Binding-site contacts:
Ligand atom O5 contacts residue ASN44 of chain 1.C at 2.4 Å (h-bond).
Ligand atom C8 contacts residue ASN71 of chain 1.C at 3.3 Å.
Ligand atom C7 contacts residue ASN44 of chain 1.C at 3.6 Å.
Ligand atom C5 contacts residue ASN44 of chain 1.C at 3.7 Å.
Ligand atom N2 contacts residue ASN44 of chain 1.C at 2.9 Å (h-bond).
Ligand atom C1 contacts residue ASN44 of chain 1.C at 1.4 Å.
Ligand atom C3 contacts residue ASN44 of chain 1.C at 3.8 Å.
Ligand atom C2 contacts residue ASN44 of chain 1.C at 2.4 Å.
Ligand atom O7 contacts residue ASN44 of chain 1.C at 3.9 Å.
Ligand atom C4 contacts residue ASN44 of chain 1.C at 4.2 Å.

Sequence of chain 1.C:
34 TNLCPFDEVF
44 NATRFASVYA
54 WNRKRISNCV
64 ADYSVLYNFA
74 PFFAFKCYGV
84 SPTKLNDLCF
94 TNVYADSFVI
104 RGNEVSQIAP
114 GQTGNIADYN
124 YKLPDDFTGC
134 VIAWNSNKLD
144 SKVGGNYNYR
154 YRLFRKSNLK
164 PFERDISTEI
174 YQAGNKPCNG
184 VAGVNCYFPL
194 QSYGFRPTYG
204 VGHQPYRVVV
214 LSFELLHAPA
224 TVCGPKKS

This small molecule binds to this protein.
Small molecule (SMILES): CC(=O)N[C@H]1[C@H](O[C@H]2[C@H](O)[C@@H](NC(C)=O)CO[C@@H]2CO)O[C@H](CO)[C@@H](O)[C@@H]1O